Sequence of chain 1.F:
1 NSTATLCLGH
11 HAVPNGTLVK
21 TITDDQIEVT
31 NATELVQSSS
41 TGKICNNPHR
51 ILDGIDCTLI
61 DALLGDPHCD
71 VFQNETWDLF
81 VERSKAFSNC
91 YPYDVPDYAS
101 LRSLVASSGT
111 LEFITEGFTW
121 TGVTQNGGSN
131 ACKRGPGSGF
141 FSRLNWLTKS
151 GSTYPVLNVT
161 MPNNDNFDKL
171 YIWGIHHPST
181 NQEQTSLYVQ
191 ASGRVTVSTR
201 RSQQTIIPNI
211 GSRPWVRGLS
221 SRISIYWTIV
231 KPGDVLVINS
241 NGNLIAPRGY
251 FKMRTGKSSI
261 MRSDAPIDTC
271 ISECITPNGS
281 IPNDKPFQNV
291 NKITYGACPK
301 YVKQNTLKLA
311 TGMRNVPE

Binding-site contacts:
Ligand atom C4 contacts residue ASN158 of chain 1.F at 4.2 Å.
Ligand atom C2 contacts residue ASN158 of chain 1.F at 2.5 Å.
Ligand atom C1 contacts residue ASN158 of chain 1.F at 1.4 Å.
Ligand atom O7 contacts residue TRP215 of chain 1.A at 3.7 Å.
Ligand atom C4 contacts residue TRP215 of chain 1.A at 4.4 Å (hydrophobic).
Ligand atom O3 contacts residue TRP215 of chain 1.A at 3.9 Å.
Ligand atom C5 contacts residue TRP215 of chain 1.A at 4.5 Å (hydrophobic).
Ligand atom O7 contacts residue PRO214 of chain 1.A at 3.7 Å.
Ligand atom O5 contacts residue ASN158 of chain 1.F at 2.4 Å (h-bond).
Ligand atom C2 contacts residue TRP215 of chain 1.A at 4.1 Å (hydrophobic).
Ligand atom C7 contacts residue PRO214 of chain 1.A at 4.5 Å (hydrophobic).
Ligand atom O5 contacts residue VAL237 of chain 1.F at 4.5 Å.
Ligand atom C1 contacts residue TRP215 of chain 1.A at 4.1 Å (hydrophobic).
Ligand atom C4 contacts residue TRP215 of chain 1.A at 4.5 Å (hydrophobic).
Ligand atom O7 contacts residue ASN158 of chain 1.F at 4.4 Å.
Ligand atom N2 contacts residue ASN158 of chain 1.F at 2.8 Å (h-bond).
Ligand atom C6 contacts residue VAL237 of chain 1.F at 4.3 Å (hydrophobic).
Ligand atom O3 contacts residue TRP215 of chain 1.A at 4.3 Å.
Ligand atom C5 contacts residue ASN158 of chain 1.F at 3.7 Å.
Ligand atom C3 contacts residue ASN158 of chain 1.F at 3.8 Å.
Ligand atom C7 contacts residue ASN158 of chain 1.F at 4.0 Å.
Ligand atom C3 contacts residue TRP215 of chain 1.A at 3.5 Å (hydrophobic).

Sequence of chain 1.A:
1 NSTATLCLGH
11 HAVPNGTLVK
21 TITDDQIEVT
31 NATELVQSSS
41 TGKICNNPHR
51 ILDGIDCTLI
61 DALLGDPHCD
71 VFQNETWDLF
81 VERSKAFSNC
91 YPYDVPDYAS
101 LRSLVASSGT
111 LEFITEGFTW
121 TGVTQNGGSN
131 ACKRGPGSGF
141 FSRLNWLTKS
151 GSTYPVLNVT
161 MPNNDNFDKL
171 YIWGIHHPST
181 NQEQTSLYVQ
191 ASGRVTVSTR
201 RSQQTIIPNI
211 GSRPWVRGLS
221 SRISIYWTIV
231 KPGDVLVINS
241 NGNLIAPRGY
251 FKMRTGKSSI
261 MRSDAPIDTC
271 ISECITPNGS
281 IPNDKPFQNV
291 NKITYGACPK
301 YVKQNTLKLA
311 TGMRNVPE

The protein below binds the small molecule below.
Small molecule (SMILES): CC(=O)N[C@H]1[C@H](O[C@H]2[C@H](O)[C@@H](NC(C)=O)CO[C@@H]2CO)O[C@H](CO)[C@@H](O[C@@H]2O[C@H](CO)[C@@H](O)[C@H](O)[C@@H]2O)[C@@H]1O